Sequence of chain 1.A:
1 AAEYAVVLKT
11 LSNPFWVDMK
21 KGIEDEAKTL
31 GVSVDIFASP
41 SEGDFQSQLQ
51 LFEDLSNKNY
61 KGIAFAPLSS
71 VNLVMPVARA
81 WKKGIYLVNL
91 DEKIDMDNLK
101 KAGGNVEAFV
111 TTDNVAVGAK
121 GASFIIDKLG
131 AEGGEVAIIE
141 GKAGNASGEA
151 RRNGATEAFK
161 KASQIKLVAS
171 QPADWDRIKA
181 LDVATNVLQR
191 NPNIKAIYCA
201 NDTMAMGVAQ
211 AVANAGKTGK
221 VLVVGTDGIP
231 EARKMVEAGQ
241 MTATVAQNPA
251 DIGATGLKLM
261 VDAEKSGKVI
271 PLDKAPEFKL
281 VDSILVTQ

Binding-site contacts:
Ligand atom O3 contacts residue ASP227 of chain 1.A at 2.8 Å (salt-bridge).
Ligand atom O2 contacts residue GLN247 of chain 1.A at 3.0 Å (h-bond).
Ligand atom C6 contacts residue ASN201 of chain 1.A at 3.6 Å.
Ligand atom O1 contacts residue ASP91 of chain 1.A at 2.4 Å (salt-bridge).
Ligand atom O4 contacts residue ASP227 of chain 1.A at 2.5 Å (salt-bridge).
Ligand atom O6 contacts residue GLU42 of chain 1.A at 2.5 Å (salt-bridge).
Ligand atom C1 contacts residue LYS9 of chain 1.A at 3.5 Å.
Ligand atom C3 contacts residue ASP227 of chain 1.A at 3.3 Å.
Ligand atom O1 contacts residue SER147 of chain 1.A at 3.1 Å (h-bond).
Ligand atom O4 contacts residue ASN201 of chain 1.A at 3.0 Å (h-bond).
Ligand atom C4 contacts residue PHE15 of chain 1.A at 3.9 Å (hydrophobic).
Ligand atom C1 contacts residue ASP91 of chain 1.A at 3.3 Å.
Ligand atom C3 contacts residue GLN247 of chain 1.A at 3.6 Å.
Ligand atom O6 contacts residue LYS9 of chain 1.A at 3.4 Å.
Ligand atom O2 contacts residue PHE15 of chain 1.A at 3.6 Å.
Ligand atom O2 contacts residue ASP91 of chain 1.A at 2.5 Å (salt-bridge).
Ligand atom C6 contacts residue ASN13 of chain 1.A at 3.9 Å.
Ligand atom O4 contacts residue ASN13 of chain 1.A at 2.9 Å (h-bond).
Ligand atom C6 contacts residue TRP175 of chain 1.A at 3.7 Å (hydrophobic).
Ligand atom C2 contacts residue ASP91 of chain 1.A at 3.2 Å.
Ligand atom C6 contacts residue GLU42 of chain 1.A at 3.3 Å.
Ligand atom C4 contacts residue ASP227 of chain 1.A at 3.5 Å.
Ligand atom O6 contacts residue TRP16 of chain 1.A at 3.0 Å (h-bond).
Ligand atom C3 contacts residue PHE15 of chain 1.A at 3.8 Å (hydrophobic).
Ligand atom C5 contacts residue ASN201 of chain 1.A at 3.8 Å.
Ligand atom C4 contacts residue ASN13 of chain 1.A at 3.7 Å.
Ligand atom O5 contacts residue ASP91 of chain 1.A at 3.9 Å.
Ligand atom O3 contacts residue ARG151 of chain 1.A at 2.8 Å (salt-bridge).
Ligand atom O2 contacts residue ARG151 of chain 1.A at 2.8 Å (salt-bridge).
Ligand atom O6 contacts residue ASN13 of chain 1.A at 3.6 Å (h-bond).
Ligand atom C2 contacts residue ARG151 of chain 1.A at 3.9 Å.
Ligand atom O3 contacts residue GLN247 of chain 1.A at 3.4 Å (h-bond).
Ligand atom C1 contacts residue SER147 of chain 1.A at 3.7 Å.
Ligand atom C2 contacts residue PHE15 of chain 1.A at 3.6 Å (hydrophobic).
Ligand atom O5 contacts residue LYS9 of chain 1.A at 2.8 Å (salt-bridge).
Ligand atom O3 contacts residue ASN201 of chain 1.A at 3.8 Å.
Ligand atom O1 contacts residue GLU92 of chain 1.A at 3.2 Å (salt-bridge).
Ligand atom O1 contacts residue LYS9 of chain 1.A at 3.1 Å (salt-bridge).
Ligand atom C4 contacts residue TRP16 of chain 1.A at 3.9 Å (hydrophobic).
Ligand atom C2 contacts residue GLN247 of chain 1.A at 3.9 Å.

This small molecule binds to this protein.
Small molecule (SMILES): OC[C@H]1O[C@@H](O)[C@H](O)[C@H](O)[C@@H]1O